Binding-site contacts:
Ligand atom C14 contacts residue ALA350 of chain 2.A at 3.9 Å (hydrophobic).
Ligand atom C28 contacts residue ALA285 of chain 2.A at 3.8 Å (hydrophobic).
Ligand atom C01 contacts residue PHE88 of chain 2.A at 3.6 Å (hydrophobic).
Ligand atom C21 contacts residue GLU354 of chain 2.A at 4.0 Å.
Ligand atom C30 contacts residue ALA285 of chain 2.A at 3.5 Å (hydrophobic).
Ligand atom N27 contacts residue PHE284 of chain 2.A at 3.5 Å.
Ligand atom C14 contacts residue ARG192 of chain 2.A at 3.4 Å.
Ligand atom C13 contacts residue ALA350 of chain 2.A at 3.6 Å (hydrophobic).
Ligand atom C29 contacts residue ALA285 of chain 2.A at 3.3 Å (hydrophobic).
Ligand atom C14 contacts residue ILE349 of chain 2.A at 3.5 Å (hydrophobic).
Ligand atom N33 contacts residue HEM1 of chain 2.B at 2.2 Å.
Ligand atom C22 contacts residue GLU354 of chain 2.A at 3.5 Å.
Ligand atom O26 contacts residue SER99 of chain 2.A at 2.5 Å (h-bond).
Ligand atom O19 contacts residue ARG352 of chain 2.A at 3.3 Å (salt-bridge).
Ligand atom C02 contacts residue PHE284 of chain 2.A at 3.6 Å (hydrophobic).
Ligand atom C12 contacts residue HEM1 of chain 2.B at 4.0 Å.
Ligand atom C12 contacts residue ALA350 of chain 2.A at 3.6 Å (hydrophobic).
Ligand atom C32 contacts residue HEM1 of chain 2.B at 2.9 Å.
Ligand atom C01 contacts residue PHE284 of chain 2.A at 3.4 Å (hydrophobic).
Ligand atom C03 contacts residue SER99 of chain 2.A at 4.0 Å.
Ligand atom C28 contacts residue PHE284 of chain 2.A at 3.6 Å (hydrophobic).
Ligand atom C03 contacts residue PHE88 of chain 2.A at 4.0 Å (hydrophobic).
Ligand atom C23 contacts residue PHE195 of chain 2.A at 3.6 Å (hydrophobic).
Ligand atom C13 contacts residue ILE349 of chain 2.A at 3.8 Å (hydrophobic).
Ligand atom C24 contacts residue ARG352 of chain 2.A at 3.9 Å.
Ligand atom C25 contacts residue SER99 of chain 2.A at 3.6 Å.
Ligand atom C31 contacts residue ALA285 of chain 2.A at 3.6 Å (hydrophobic).
Ligand atom N33 contacts residue ALA285 of chain 2.A at 3.7 Å.
Ligand atom C06 contacts residue SER99 of chain 2.A at 4.0 Å.
Ligand atom C08 contacts residue ARG85 of chain 2.A at 3.8 Å.
Ligand atom S07 contacts residue ARG85 of chain 2.A at 3.7 Å.
Ligand atom C24 contacts residue GLU354 of chain 2.A at 3.2 Å.
Ligand atom C34 contacts residue ALA285 of chain 2.A at 3.3 Å (hydrophobic).
Ligand atom C15 contacts residue ARG192 of chain 2.A at 3.4 Å.
Ligand atom C11 contacts residue ALA350 of chain 2.A at 4.0 Å (hydrophobic).
Ligand atom C34 contacts residue HEM1 of chain 2.B at 3.1 Å.
Ligand atom C31 contacts residue THR289 of chain 2.A at 3.5 Å.
Ligand atom O19 contacts residue ALA350 of chain 2.A at 3.1 Å (h-bond).
Ligand atom C01 contacts residue PHE193 of chain 2.A at 3.2 Å (hydrophobic).
Ligand atom C03 contacts residue ILE100 of chain 2.A at 3.2 Å (hydrophobic).

A protein and the small-molecule ligand that binds it are described below.
Small molecule (SMILES): CC(C)N[C@@H](CSC[C@H](Cc1ccccc1)NC(=O)OC(C)(C)C)C(=O)NCc1cccnc1

Sequence of chain 2.A:
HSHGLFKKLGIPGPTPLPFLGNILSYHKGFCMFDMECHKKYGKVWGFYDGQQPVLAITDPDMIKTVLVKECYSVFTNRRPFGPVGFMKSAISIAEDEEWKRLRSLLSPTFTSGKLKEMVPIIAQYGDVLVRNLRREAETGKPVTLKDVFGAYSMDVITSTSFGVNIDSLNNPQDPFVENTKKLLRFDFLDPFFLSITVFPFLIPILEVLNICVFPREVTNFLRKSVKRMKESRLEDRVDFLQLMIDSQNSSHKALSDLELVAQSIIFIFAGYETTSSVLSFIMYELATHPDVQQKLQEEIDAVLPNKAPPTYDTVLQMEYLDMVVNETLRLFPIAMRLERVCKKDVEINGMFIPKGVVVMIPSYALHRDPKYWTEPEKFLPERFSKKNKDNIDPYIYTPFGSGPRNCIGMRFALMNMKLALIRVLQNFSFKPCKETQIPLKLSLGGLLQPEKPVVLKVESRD